Sequence of chain 1.A:
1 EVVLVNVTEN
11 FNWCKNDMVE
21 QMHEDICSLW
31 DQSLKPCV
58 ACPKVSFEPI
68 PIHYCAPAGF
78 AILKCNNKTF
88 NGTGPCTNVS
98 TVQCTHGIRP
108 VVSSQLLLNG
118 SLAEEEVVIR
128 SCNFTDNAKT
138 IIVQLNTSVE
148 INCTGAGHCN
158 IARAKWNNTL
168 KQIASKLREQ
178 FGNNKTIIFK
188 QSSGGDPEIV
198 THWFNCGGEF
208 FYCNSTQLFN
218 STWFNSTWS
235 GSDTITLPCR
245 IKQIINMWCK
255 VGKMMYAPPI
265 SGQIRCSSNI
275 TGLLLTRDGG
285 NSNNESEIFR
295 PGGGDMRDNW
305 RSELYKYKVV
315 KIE

Binding-site contacts:
Ligand atom C6 contacts residue SER223 of chain 1.A at 4.3 Å.
Ligand atom C7 contacts residue ILE185 of chain 1.A at 4.2 Å (hydrophobic).
Ligand atom C8 contacts residue ILE185 of chain 1.A at 3.6 Å (hydrophobic).
Ligand atom C2 contacts residue ASN222 of chain 1.A at 2.2 Å.
Ligand atom N2 contacts residue THR219 of chain 1.A at 3.4 Å (h-bond).
Ligand atom N2 contacts residue ASN222 of chain 1.A at 2.6 Å (h-bond).
Ligand atom C3 contacts residue ASN222 of chain 1.A at 3.6 Å.
Ligand atom O5 contacts residue SER223 of chain 1.A at 4.0 Å.
Ligand atom O7 contacts residue THR183 of chain 1.A at 4.0 Å.
Ligand atom C1 contacts residue ASN222 of chain 1.A at 1.4 Å.
Ligand atom C8 contacts residue THR219 of chain 1.A at 3.9 Å.
Ligand atom C7 contacts residue THR219 of chain 1.A at 4.0 Å.
Ligand atom C4 contacts residue ASN222 of chain 1.A at 4.1 Å.
Ligand atom C1 contacts residue SER223 of chain 1.A at 4.3 Å.
Ligand atom C7 contacts residue ASN222 of chain 1.A at 3.8 Å.
Ligand atom C5 contacts residue ASN222 of chain 1.A at 3.6 Å.
Ligand atom O6 contacts residue SER223 of chain 1.A at 3.1 Å (h-bond).
Ligand atom O7 contacts residue ASN222 of chain 1.A at 4.2 Å.
Ligand atom C7 contacts residue THR183 of chain 1.A at 4.5 Å.
Ligand atom C2 contacts residue THR219 of chain 1.A at 4.5 Å.
Ligand atom O7 contacts residue ILE185 of chain 1.A at 4.1 Å.
Ligand atom O5 contacts residue ASN222 of chain 1.A at 2.4 Å (h-bond).

A protein and the small-molecule ligand that binds it are described below.
Small molecule (SMILES): CC(=O)N[C@@H]1[C@@H](O)[C@H](O)[C@@H](CO)O[C@H]1O